A protein and the small-molecule ligand that binds it are described below.
Small molecule (SMILES): CCCCCCCCCCO[C@@H]1O[C@H](CO)[C@@H](O[C@H]2O[C@H](CO)[C@@H](O)[C@H](O)[C@H]2O)[C@H](O)[C@H]1O

Sequence of chain 1.D:
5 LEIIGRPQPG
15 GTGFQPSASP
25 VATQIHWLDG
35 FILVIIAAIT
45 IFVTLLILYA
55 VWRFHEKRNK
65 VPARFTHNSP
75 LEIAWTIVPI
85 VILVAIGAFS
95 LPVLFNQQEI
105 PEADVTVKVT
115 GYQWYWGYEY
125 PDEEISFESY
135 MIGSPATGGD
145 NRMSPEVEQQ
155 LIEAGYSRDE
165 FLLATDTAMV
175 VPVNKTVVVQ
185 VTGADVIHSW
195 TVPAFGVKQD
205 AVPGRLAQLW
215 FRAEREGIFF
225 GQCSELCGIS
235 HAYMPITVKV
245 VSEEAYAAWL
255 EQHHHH

Sequence of chain 1.C:
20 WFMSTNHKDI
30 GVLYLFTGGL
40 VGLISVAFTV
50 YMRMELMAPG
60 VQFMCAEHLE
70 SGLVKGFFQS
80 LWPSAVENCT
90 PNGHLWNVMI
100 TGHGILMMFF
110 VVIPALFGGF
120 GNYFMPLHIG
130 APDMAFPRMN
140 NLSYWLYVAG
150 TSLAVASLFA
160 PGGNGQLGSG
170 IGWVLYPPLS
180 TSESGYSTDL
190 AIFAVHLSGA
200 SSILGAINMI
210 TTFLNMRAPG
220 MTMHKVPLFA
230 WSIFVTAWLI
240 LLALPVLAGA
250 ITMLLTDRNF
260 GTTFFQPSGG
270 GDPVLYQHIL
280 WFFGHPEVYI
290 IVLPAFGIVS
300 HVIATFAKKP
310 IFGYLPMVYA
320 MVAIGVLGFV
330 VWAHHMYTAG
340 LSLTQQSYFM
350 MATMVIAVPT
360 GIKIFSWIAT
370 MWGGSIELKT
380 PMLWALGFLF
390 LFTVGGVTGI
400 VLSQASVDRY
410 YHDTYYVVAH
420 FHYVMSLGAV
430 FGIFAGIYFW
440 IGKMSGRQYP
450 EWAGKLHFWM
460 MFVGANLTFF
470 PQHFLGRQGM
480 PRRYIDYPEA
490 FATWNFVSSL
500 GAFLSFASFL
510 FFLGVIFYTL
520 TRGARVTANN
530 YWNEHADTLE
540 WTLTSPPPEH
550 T

Binding-site contacts:
Ligand atom C6 contacts residue ASN72 of chain 1.D at 3.7 Å.
Ligand atom O5 contacts residue PHE69 of chain 1.D at 4.0 Å.
Ligand atom O16 contacts residue ASN72 of chain 1.D at 3.4 Å (h-bond).
Ligand atom C57 contacts residue HIS71 of chain 1.D at 3.1 Å.
Ligand atom C37 contacts residue TRP79 of chain 1.D at 3.7 Å (hydrophobic).
Ligand atom C22 contacts residue LEU75 of chain 1.D at 3.7 Å (hydrophobic).
Ligand atom C19 contacts residue TRP371 of chain 1.C at 3.6 Å (hydrophobic).
Ligand atom C28 contacts residue ALA368 of chain 1.C at 4.3 Å (hydrophobic).
Ligand atom O61 contacts residue ASN72 of chain 1.D at 3.2 Å (h-bond).
Ligand atom C25 contacts residue TRP371 of chain 1.C at 3.9 Å (hydrophobic).
Ligand atom C57 contacts residue ASN72 of chain 1.D at 4.0 Å.
Ligand atom C43 contacts residue TRP79 of chain 1.D at 3.9 Å (hydrophobic).
Ligand atom C6 contacts residue PHE69 of chain 1.D at 4.0 Å (hydrophobic).
Ligand atom C25 contacts residue LEU75 of chain 1.D at 4.1 Å (hydrophobic).
Ligand atom O61 contacts residue HIS71 of chain 1.D at 3.2 Å (h-bond).
Ligand atom C22 contacts residue ALA368 of chain 1.C at 4.1 Å (hydrophobic).
Ligand atom C34 contacts residue LEU50 of chain 1.D at 3.5 Å (hydrophobic).
Ligand atom C43 contacts residue PHE46 of chain 1.D at 3.9 Å (hydrophobic).
Ligand atom C18 contacts residue ASN72 of chain 1.D at 4.0 Å.
Ligand atom C28 contacts residue TRP371 of chain 1.C at 3.9 Å (hydrophobic).
Ligand atom O49 contacts residue TRP371 of chain 1.C at 4.2 Å.
Ligand atom C43 contacts residue PHE364 of chain 1.C at 4.1 Å (hydrophobic).
Ligand atom C40 contacts residue PHE46 of chain 1.D at 3.5 Å (hydrophobic).
Ligand atom O5 contacts residue ASN72 of chain 1.D at 3.0 Å (h-bond).
Ligand atom C31 contacts residue PHE364 of chain 1.C at 4.1 Å (hydrophobic).
Ligand atom C37 contacts residue PHE364 of chain 1.C at 3.7 Å (hydrophobic).
Ligand atom C40 contacts residue LEU50 of chain 1.D at 4.1 Å (hydrophobic).
Ligand atom C18 contacts residue PHE69 of chain 1.D at 4.0 Å (hydrophobic).
Ligand atom C40 contacts residue PHE364 of chain 1.C at 4.1 Å (hydrophobic).
Ligand atom C31 contacts residue ILE367 of chain 1.C at 4.0 Å (hydrophobic).
Ligand atom C22 contacts residue TRP371 of chain 1.C at 3.7 Å (hydrophobic).
Ligand atom C18 contacts residue LEU75 of chain 1.D at 4.0 Å (hydrophobic).
Ligand atom C4 contacts residue PHE69 of chain 1.D at 3.7 Å (hydrophobic).
Ligand atom C18 contacts residue TRP371 of chain 1.C at 3.9 Å (hydrophobic).
Ligand atom C28 contacts residue ILE367 of chain 1.C at 3.7 Å (hydrophobic).
Ligand atom C57 contacts residue PHE69 of chain 1.D at 3.6 Å (hydrophobic).
Ligand atom C37 contacts residue LEU50 of chain 1.D at 4.3 Å (hydrophobic).
Ligand atom C19 contacts residue LEU75 of chain 1.D at 3.9 Å (hydrophobic).
Ligand atom C31 contacts residue TRP79 of chain 1.D at 4.0 Å (hydrophobic).
Ligand atom C4 contacts residue ASN72 of chain 1.D at 3.9 Å.